Sequence of chain 1.B:
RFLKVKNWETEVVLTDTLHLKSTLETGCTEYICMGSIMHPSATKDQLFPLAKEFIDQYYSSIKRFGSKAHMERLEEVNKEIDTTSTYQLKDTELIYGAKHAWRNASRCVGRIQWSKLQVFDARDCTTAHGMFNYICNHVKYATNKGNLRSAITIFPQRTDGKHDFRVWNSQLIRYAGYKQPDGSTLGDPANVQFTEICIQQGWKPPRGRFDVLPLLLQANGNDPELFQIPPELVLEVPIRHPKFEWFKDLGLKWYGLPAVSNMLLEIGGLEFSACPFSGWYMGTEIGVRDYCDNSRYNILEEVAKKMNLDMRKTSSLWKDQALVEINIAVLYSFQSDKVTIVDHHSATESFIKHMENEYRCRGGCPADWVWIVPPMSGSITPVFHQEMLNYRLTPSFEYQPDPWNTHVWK

This protein binds this small molecule.
Small molecule (SMILES): Cc1cc(N)nc(CCc2cc(F)cc(C#CCN(C)C)c2)c1

Binding-site contacts:
Ligand atom F13 contacts residue GLN182 of chain 1.B at 3.8 Å.
Ligand atom C03 contacts residue TRP291 of chain 1.B at 3.9 Å (hydrophobic).
Ligand atom C14 contacts residue ARG185 of chain 1.B at 3.8 Å.
Ligand atom C08 contacts residue HEM1 of chain 1.G at 3.8 Å.
Ligand atom F13 contacts residue TYR266 of chain 1.B at 2.9 Å.
Ligand atom C12 contacts residue TYR292 of chain 1.B at 3.8 Å (hydrophobic).
Ligand atom N02 contacts residue TYR292 of chain 1.B at 3.7 Å.
Ligand atom C13 contacts residue GLN182 of chain 1.B at 3.5 Å.
Ligand atom C05 contacts residue VAL271 of chain 1.B at 3.6 Å (hydrophobic).
Ligand atom C07 contacts residue GLY290 of chain 1.B at 3.7 Å.
Ligand atom C18 contacts residue GLN182 of chain 1.B at 3.9 Å.
Ligand atom C07 contacts residue HEM1 of chain 1.G at 3.2 Å.
Ligand atom C12 contacts residue GLN182 of chain 1.B at 3.6 Å.
Ligand atom N02 contacts residue GLU296 of chain 1.B at 2.6 Å (salt-bridge).
Ligand atom C08 contacts residue GLU296 of chain 1.B at 3.4 Å.
Ligand atom C16 contacts residue GLN182 of chain 1.B at 3.9 Å.
Ligand atom N02 contacts residue HEM1 of chain 1.G at 3.4 Å.
Ligand atom C15 contacts residue GLN182 of chain 1.B at 3.4 Å.
Ligand atom C17 contacts residue HEM1 of chain 1.G at 3.9 Å.
Ligand atom C02 contacts residue TRP291 of chain 1.B at 3.7 Å (hydrophobic).
Ligand atom F13 contacts residue ARG185 of chain 1.B at 3.3 Å.
Ligand atom N01 contacts residue PRO269 of chain 1.B at 3.9 Å.
Ligand atom C02 contacts residue PRO269 of chain 1.B at 3.9 Å (hydrophobic).
Ligand atom C21 contacts residue MET40 of chain 1.B at 3.7 Å (hydrophobic).
Ligand atom N02 contacts residue TRP291 of chain 1.B at 2.8 Å (h-bond).
Ligand atom C02 contacts residue HEM1 of chain 1.G at 3.7 Å.
Ligand atom C08 contacts residue VAL271 of chain 1.B at 3.8 Å (hydrophobic).
Ligand atom C09 contacts residue PRO269 of chain 1.B at 3.9 Å (hydrophobic).
Ligand atom C09 contacts residue GLU296 of chain 1.B at 3.7 Å.
Ligand atom N01 contacts residue GLU296 of chain 1.B at 2.6 Å (salt-bridge).
Ligand atom C14 contacts residue GLN182 of chain 1.B at 3.3 Å.
Ligand atom N02 contacts residue MET293 of chain 1.B at 3.9 Å.
Ligand atom C16 contacts residue HEM1 of chain 1.G at 3.7 Å.
Ligand atom C06 contacts residue GLU296 of chain 1.B at 3.4 Å.
Ligand atom C04 contacts residue HEM1 of chain 1.G at 3.8 Å.
Ligand atom C03 contacts residue HEM1 of chain 1.G at 3.2 Å.
Ligand atom C21 contacts residue H4B1 of chain 1.H at 3.7 Å.
Ligand atom C07 contacts residue PHE288 of chain 1.B at 3.8 Å (hydrophobic).
Ligand atom C17 contacts residue GLN182 of chain 1.B at 3.5 Å.
Ligand atom C02 contacts residue GLU296 of chain 1.B at 3.4 Å.